Sequence of chain 1.B:
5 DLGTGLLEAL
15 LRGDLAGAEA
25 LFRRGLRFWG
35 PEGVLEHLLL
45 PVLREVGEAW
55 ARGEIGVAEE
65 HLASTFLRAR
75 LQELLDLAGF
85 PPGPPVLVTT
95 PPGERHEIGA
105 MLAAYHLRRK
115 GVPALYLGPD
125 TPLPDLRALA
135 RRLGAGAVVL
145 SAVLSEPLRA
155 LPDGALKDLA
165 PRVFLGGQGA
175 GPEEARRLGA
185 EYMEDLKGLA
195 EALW

Sequence of chain 1.A:
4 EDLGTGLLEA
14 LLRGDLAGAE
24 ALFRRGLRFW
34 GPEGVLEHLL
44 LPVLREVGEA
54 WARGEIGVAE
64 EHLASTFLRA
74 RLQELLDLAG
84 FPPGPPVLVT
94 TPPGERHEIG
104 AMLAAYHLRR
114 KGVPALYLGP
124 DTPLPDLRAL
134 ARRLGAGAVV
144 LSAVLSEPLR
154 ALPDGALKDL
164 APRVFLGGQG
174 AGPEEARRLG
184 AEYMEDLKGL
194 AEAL

This protein binds this small molecule.
Small molecule (SMILES): C[C@H]1O[C@@H](n2cnc3c(N)ncnc32)[C@H](O)[C@@H]1O

Binding-site contacts:
Ligand atom C1' contacts residue GLU64 of chain 1.A at 3.5 Å.
Ligand atom O2' contacts residue TRP54 of chain 1.A at 3.9 Å.
Ligand atom C5' contacts residue HIS100 of chain 1.A at 4.0 Å.
Ligand atom C4' contacts residue GLU64 of chain 1.A at 3.9 Å.
Ligand atom N7 contacts residue B121 of chain 1.E at 3.5 Å (h-bond).
Ligand atom C5' contacts residue B121 of chain 1.E at 2.0 Å.
Ligand atom C5 contacts residue B121 of chain 1.E at 3.4 Å.
Ligand atom N3 contacts residue VAL61 of chain 1.A at 3.4 Å.
Ligand atom O2' contacts residue GLU64 of chain 1.A at 2.5 Å (salt-bridge).
Ligand atom C3' contacts residue TRP54 of chain 1.A at 3.3 Å (hydrophobic).
Ligand atom C6 contacts residue PRO126 of chain 1.B at 3.8 Å (hydrophobic).
Ligand atom N6 contacts residue PRO126 of chain 1.B at 3.8 Å.
Ligand atom N9 contacts residue B121 of chain 1.E at 3.8 Å.
Ligand atom C4 contacts residue B121 of chain 1.E at 3.6 Å.
Ligand atom O2' contacts residue VAL61 of chain 1.A at 3.4 Å.
Ligand atom C2' contacts residue TRP54 of chain 1.A at 3.6 Å (hydrophobic).
Ligand atom C2 contacts residue ASP124 of chain 1.B at 3.5 Å.
Ligand atom C6 contacts residue B121 of chain 1.E at 3.9 Å.
Ligand atom C8 contacts residue TRP54 of chain 1.A at 3.5 Å (hydrophobic).
Ligand atom C5 contacts residue VAL61 of chain 1.A at 3.8 Å (hydrophobic).
Ligand atom N3 contacts residue HIS65 of chain 1.A at 3.4 Å.
Ligand atom C2 contacts residue VAL61 of chain 1.A at 3.8 Å (hydrophobic).
Ligand atom C8 contacts residue B121 of chain 1.E at 3.6 Å.
Ligand atom N1 contacts residue PRO126 of chain 1.B at 3.9 Å.
Ligand atom O4' contacts residue B121 of chain 1.E at 3.2 Å.
Ligand atom C2 contacts residue HIS65 of chain 1.A at 3.8 Å.
Ligand atom C2' contacts residue GLU64 of chain 1.A at 3.4 Å.
Ligand atom C4 contacts residue VAL61 of chain 1.A at 3.6 Å (hydrophobic).
Ligand atom N1 contacts residue ASP124 of chain 1.B at 4.0 Å.
Ligand atom C1' contacts residue B121 of chain 1.E at 3.8 Å.
Ligand atom N3 contacts residue B121 of chain 1.E at 3.8 Å.
Ligand atom C8 contacts residue VAL61 of chain 1.A at 3.7 Å (hydrophobic).
Ligand atom C2' contacts residue VAL61 of chain 1.A at 4.0 Å (hydrophobic).
Ligand atom O3' contacts residue GLU64 of chain 1.A at 3.3 Å.
Ligand atom C1' contacts residue VAL61 of chain 1.A at 4.1 Å (hydrophobic).
Ligand atom N7 contacts residue VAL61 of chain 1.A at 3.8 Å.
Ligand atom C3' contacts residue GLU64 of chain 1.A at 4.0 Å.
Ligand atom N9 contacts residue VAL61 of chain 1.A at 3.8 Å.
Ligand atom O3' contacts residue TRP54 of chain 1.A at 3.3 Å.
Ligand atom C4' contacts residue B121 of chain 1.E at 3.1 Å.